Sequence of chain 1.C:
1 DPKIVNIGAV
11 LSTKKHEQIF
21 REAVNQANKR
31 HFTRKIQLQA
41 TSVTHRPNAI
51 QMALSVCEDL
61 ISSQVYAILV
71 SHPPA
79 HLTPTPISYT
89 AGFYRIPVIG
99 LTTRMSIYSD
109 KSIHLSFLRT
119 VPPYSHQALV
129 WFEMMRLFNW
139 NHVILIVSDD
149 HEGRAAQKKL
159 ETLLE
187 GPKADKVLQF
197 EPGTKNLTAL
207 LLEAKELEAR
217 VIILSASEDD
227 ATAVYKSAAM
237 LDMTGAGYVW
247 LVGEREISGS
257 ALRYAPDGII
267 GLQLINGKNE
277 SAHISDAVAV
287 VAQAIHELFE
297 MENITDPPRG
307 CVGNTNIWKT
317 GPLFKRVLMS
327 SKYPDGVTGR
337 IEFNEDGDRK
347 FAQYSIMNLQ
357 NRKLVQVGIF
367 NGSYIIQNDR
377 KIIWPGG

Binding-site contacts:
Ligand atom C1 contacts residue TYR370 of chain 1.C at 3.8 Å (hydrophobic).
Ligand atom O6 contacts residue ASN367 of chain 1.C at 4.3 Å.
Ligand atom O5 contacts residue ASN367 of chain 1.C at 2.4 Å (h-bond).
Ligand atom C5 contacts residue TYR370 of chain 1.C at 4.2 Å (hydrophobic).
Ligand atom C5 contacts residue ASN367 of chain 1.C at 3.3 Å.
Ligand atom O5 contacts residue TYR370 of chain 1.C at 3.1 Å.
Ligand atom O6 contacts residue ILE372 of chain 1.C at 3.6 Å.
Ligand atom C4 contacts residue ASN367 of chain 1.C at 4.1 Å.
Ligand atom C6 contacts residue ASN367 of chain 1.C at 3.2 Å.
Ligand atom C7 contacts residue SER369 of chain 1.C at 4.3 Å.
Ligand atom C8 contacts residue SER369 of chain 1.C at 4.3 Å.
Ligand atom O7 contacts residue ASN367 of chain 1.C at 3.3 Å (h-bond).
Ligand atom C1 contacts residue SER369 of chain 1.C at 3.7 Å.
Ligand atom C2 contacts residue ASN367 of chain 1.C at 2.5 Å.
Ligand atom C6 contacts residue ILE372 of chain 1.C at 3.6 Å (hydrophobic).
Ligand atom C8 contacts residue ASN367 of chain 1.C at 3.8 Å.
Ligand atom C2 contacts residue SER369 of chain 1.C at 4.1 Å.
Ligand atom C7 contacts residue ASN367 of chain 1.C at 3.5 Å.
Ligand atom N2 contacts residue SER369 of chain 1.C at 3.5 Å (h-bond).
Ligand atom N2 contacts residue ASN367 of chain 1.C at 3.1 Å (h-bond).
Ligand atom O5 contacts residue SER369 of chain 1.C at 4.4 Å.
Ligand atom C1 contacts residue ASN367 of chain 1.C at 1.4 Å.
Ligand atom C3 contacts residue ASN367 of chain 1.C at 3.8 Å.

This small molecule binds to this protein.
Small molecule (SMILES): CC(=O)N[C@@H]1[C@@H](O)[C@H](O)[C@@H](CO)O[C@H]1O